Sequence of chain 1.B:
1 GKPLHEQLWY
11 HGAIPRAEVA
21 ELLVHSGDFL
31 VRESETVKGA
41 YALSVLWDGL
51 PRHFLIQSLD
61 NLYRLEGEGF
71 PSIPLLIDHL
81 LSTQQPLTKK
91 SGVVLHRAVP

Binding-site contacts:
Ligand atom CD contacts residue ARG52 of chain 1.B at 3.6 Å.
Ligand atom O1P contacts residue THR36 of chain 1.B at 3.8 Å.
Ligand atom CZ contacts residue ARG32 of chain 1.B at 3.8 Å.
Ligand atom CG contacts residue HIS53 of chain 1.B at 3.4 Å.
Ligand atom CG1 contacts residue ARG16 of chain 1.B at 3.2 Å.
Ligand atom P contacts residue ARG16 of chain 1.B at 4.0 Å.
Ligand atom N contacts residue HIS53 of chain 1.B at 2.9 Å (h-bond).
Ligand atom CB contacts residue PHE54 of chain 1.B at 3.7 Å (hydrophobic).
Ligand atom CE2 contacts residue THR36 of chain 1.B at 4.0 Å.
Ligand atom CB contacts residue HIS53 of chain 1.B at 3.9 Å.
Ligand atom OH contacts residue ARG32 of chain 1.B at 3.1 Å (salt-bridge).
Ligand atom CG contacts residue PHE54 of chain 1.B at 3.5 Å (hydrophobic).
Ligand atom CG2 contacts residue GLN57 of chain 1.B at 4.0 Å.
Ligand atom CG1 contacts residue GLN57 of chain 1.B at 3.7 Å.
Ligand atom O3P contacts residue GLU35 of chain 1.B at 3.2 Å (salt-bridge).
Ligand atom CE1 contacts residue ARG32 of chain 1.B at 3.7 Å.
Ligand atom P contacts residue SER34 of chain 1.B at 3.8 Å.
Ligand atom CG2 contacts residue ARG16 of chain 1.B at 4.0 Å.
Ligand atom O3P contacts residue SER34 of chain 1.B at 2.6 Å (h-bond).
Ligand atom CA contacts residue HIS53 of chain 1.B at 4.0 Å.
Ligand atom CD1 contacts residue HIS53 of chain 1.B at 3.5 Å.
Ligand atom CG1 contacts residue HIS53 of chain 1.B at 4.0 Å.
Ligand atom C contacts residue HIS53 of chain 1.B at 3.7 Å.
Ligand atom OE2 contacts residue ARG52 of chain 1.B at 3.0 Å (salt-bridge).
Ligand atom O2P contacts residue SER34 of chain 1.B at 3.8 Å.
Ligand atom O3P contacts residue THR36 of chain 1.B at 2.7 Å (h-bond).
Ligand atom CA contacts residue HIS53 of chain 1.B at 3.4 Å.
Ligand atom CE1 contacts residue LEU55 of chain 1.B at 3.9 Å (hydrophobic).
Ligand atom O2P contacts residue ARG32 of chain 1.B at 2.8 Å (salt-bridge).
Ligand atom O1P contacts residue ARG16 of chain 1.B at 2.9 Å (salt-bridge).
Ligand atom O contacts residue HIS53 of chain 1.B at 3.7 Å.
Ligand atom P contacts residue ARG32 of chain 1.B at 3.9 Å.
Ligand atom OE1 contacts residue ARG52 of chain 1.B at 3.3 Å (salt-bridge).
Ligand atom CG contacts residue LEU55 of chain 1.B at 3.9 Å (hydrophobic).
Ligand atom P contacts residue GLU35 of chain 1.B at 3.6 Å.
Ligand atom O2P contacts residue GLU35 of chain 1.B at 2.8 Å (salt-bridge).
Ligand atom CE1 contacts residue HIS53 of chain 1.B at 3.6 Å.
Ligand atom CD1 contacts residue LEU55 of chain 1.B at 3.7 Å (hydrophobic).
Ligand atom CB contacts residue HIS53 of chain 1.B at 3.8 Å.
Ligand atom P contacts residue THR36 of chain 1.B at 3.9 Å.

A small-molecule ligand and the protein it binds are described below.
Small molecule (SMILES): CC(C)[C@H](NC(=O)[C@@H]1CCCN1C(=O)[C@H](CCC(=O)O)NC(=O)[C@H](Cc1ccc(OP(=O)(O)O)cc1)NC(=O)[C@@H](NC(=O)[C@@H]1CCCN1)C(C)C)C(=O)O